Binding-site contacts:
Ligand atom O6 contacts residue GLN791 of chain 1.C at 4.3 Å.
Ligand atom C5 contacts residue SER790 of chain 1.C at 2.9 Å.
Ligand atom C8 contacts residue ASN788 of chain 1.C at 3.7 Å.
Ligand atom C1 contacts residue SER790 of chain 1.C at 1.5 Å.
Ligand atom C8 contacts residue SER790 of chain 1.C at 4.3 Å.
Ligand atom C2 contacts residue SER790 of chain 1.C at 2.8 Å.
Ligand atom C7 contacts residue ASN788 of chain 1.C at 3.1 Å.
Ligand atom N2 contacts residue SER790 of chain 1.C at 3.3 Å.
Ligand atom C4 contacts residue SER790 of chain 1.C at 3.8 Å.
Ligand atom C3 contacts residue SER790 of chain 1.C at 3.4 Å.
Ligand atom C2 contacts residue ASN788 of chain 1.C at 2.4 Å.
Ligand atom C7 contacts residue SER790 of chain 1.C at 4.3 Å.
Ligand atom C5 contacts residue ASN788 of chain 1.C at 3.6 Å.
Ligand atom C1 contacts residue GLN791 of chain 1.C at 4.4 Å.
Ligand atom N2 contacts residue ASN788 of chain 1.C at 2.9 Å (h-bond).
Ligand atom C6 contacts residue GLN791 of chain 1.C at 3.7 Å.
Ligand atom C6 contacts residue SER790 of chain 1.C at 4.1 Å.
Ligand atom O7 contacts residue ASN788 of chain 1.C at 3.5 Å (h-bond).
Ligand atom O5 contacts residue ASN788 of chain 1.C at 2.3 Å (h-bond).
Ligand atom C5 contacts residue GLN791 of chain 1.C at 4.3 Å.
Ligand atom C1 contacts residue ASN788 of chain 1.C at 1.5 Å.
Ligand atom C3 contacts residue ASN788 of chain 1.C at 3.7 Å.
Ligand atom O5 contacts residue SER790 of chain 1.C at 2.2 Å (h-bond).
Ligand atom O5 contacts residue GLN791 of chain 1.C at 4.2 Å.
Ligand atom C8 contacts residue LYS782 of chain 1.C at 4.0 Å.
Ligand atom C4 contacts residue ASN788 of chain 1.C at 4.1 Å.

A small-molecule ligand and the protein it binds are described below.
Small molecule (SMILES): CC(=O)N[C@@H]1[C@@H](O)[C@H](O)[C@@H](CO)O[C@H]1O

Sequence of chain 1.C:
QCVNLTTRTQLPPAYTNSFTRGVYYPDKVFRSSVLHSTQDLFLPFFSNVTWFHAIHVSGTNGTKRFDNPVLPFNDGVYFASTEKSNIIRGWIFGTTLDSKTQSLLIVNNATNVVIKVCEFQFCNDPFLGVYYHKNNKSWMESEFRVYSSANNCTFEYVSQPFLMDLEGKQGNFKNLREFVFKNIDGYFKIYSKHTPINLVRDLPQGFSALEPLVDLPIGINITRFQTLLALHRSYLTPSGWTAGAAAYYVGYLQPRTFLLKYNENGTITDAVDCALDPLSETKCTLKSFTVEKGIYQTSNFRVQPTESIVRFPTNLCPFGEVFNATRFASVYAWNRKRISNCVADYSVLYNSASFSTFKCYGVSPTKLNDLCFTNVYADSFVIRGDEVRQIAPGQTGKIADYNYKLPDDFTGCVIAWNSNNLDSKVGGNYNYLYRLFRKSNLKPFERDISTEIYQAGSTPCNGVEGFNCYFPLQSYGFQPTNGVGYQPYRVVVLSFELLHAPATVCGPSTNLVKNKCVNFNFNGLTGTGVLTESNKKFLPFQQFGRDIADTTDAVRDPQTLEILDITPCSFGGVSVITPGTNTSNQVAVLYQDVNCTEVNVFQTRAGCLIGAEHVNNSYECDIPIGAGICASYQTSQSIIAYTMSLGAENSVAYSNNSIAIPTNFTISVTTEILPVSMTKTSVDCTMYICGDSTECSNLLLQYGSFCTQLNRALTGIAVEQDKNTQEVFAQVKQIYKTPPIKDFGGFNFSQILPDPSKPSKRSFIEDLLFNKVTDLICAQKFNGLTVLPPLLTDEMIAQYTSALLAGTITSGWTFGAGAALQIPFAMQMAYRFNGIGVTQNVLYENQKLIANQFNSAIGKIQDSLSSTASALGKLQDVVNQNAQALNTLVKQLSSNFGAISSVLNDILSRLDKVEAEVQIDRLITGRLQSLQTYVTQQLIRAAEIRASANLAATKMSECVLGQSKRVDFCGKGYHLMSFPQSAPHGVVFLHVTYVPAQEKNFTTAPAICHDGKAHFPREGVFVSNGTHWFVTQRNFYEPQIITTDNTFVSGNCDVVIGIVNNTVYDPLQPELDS